Binding-site contacts:
Ligand atom CAQ contacts residue LEU51 of chain 1.B at 4.0 Å (hydrophobic).
Ligand atom N1 contacts residue THR187 of chain 1.B at 3.5 Å.
Ligand atom CAR contacts residue GLY159 of chain 1.B at 4.0 Å.
Ligand atom OAB contacts residue GLY159 of chain 1.B at 2.9 Å (h-bond).
Ligand atom N6 contacts residue MET196 of chain 1.B at 2.9 Å (h-bond).
Ligand atom C8 contacts residue LYS161 of chain 1.B at 3.6 Å.
Ligand atom N3 contacts residue GLY159 of chain 1.B at 3.5 Å.
Ligand atom N7 contacts residue MET196 of chain 1.B at 3.5 Å (h-bond).
Ligand atom CAQ contacts residue HIS48 of chain 1.B at 3.9 Å.
Ligand atom N7 contacts residue HIS45 of chain 1.B at 3.4 Å.
Ligand atom N1 contacts residue VAL188 of chain 1.B at 2.9 Å (h-bond).
Ligand atom C2 contacts residue THR187 of chain 1.B at 3.8 Å.
Ligand atom C5 contacts residue GLY47 of chain 1.B at 4.0 Å.
Ligand atom C2 contacts residue GLY47 of chain 1.B at 3.9 Å.
Ligand atom N3 contacts residue GLY47 of chain 1.B at 3.9 Å.
Ligand atom C6 contacts residue MET196 of chain 1.B at 3.8 Å (hydrophobic).
Ligand atom C2 contacts residue PRO186 of chain 1.B at 3.8 Å (hydrophobic).
Ligand atom OAB contacts residue PHE158 of chain 1.B at 3.4 Å.
Ligand atom C8 contacts residue SO41 of chain 1.K at 3.2 Å.
Ligand atom N1 contacts residue GLY47 of chain 1.B at 3.8 Å.
Ligand atom SAD contacts residue THR40 of chain 1.B at 3.8 Å.
Ligand atom C5 contacts residue MET196 of chain 1.B at 4.0 Å (hydrophobic).
Ligand atom OAB contacts residue LEU51 of chain 1.B at 3.8 Å.
Ligand atom CAG contacts residue HIS48 of chain 1.B at 3.7 Å.
Ligand atom N6 contacts residue VAL188 of chain 1.B at 3.1 Å (h-bond).
Ligand atom CAR contacts residue LEU51 of chain 1.B at 3.8 Å (hydrophobic).
Ligand atom OAK contacts residue LEU51 of chain 1.B at 3.7 Å.
Ligand atom C6 contacts residue VAL188 of chain 1.B at 3.8 Å (hydrophobic).
Ligand atom OAC contacts residue GLY159 of chain 1.B at 3.4 Å (h-bond).
Ligand atom N7 contacts residue LYS161 of chain 1.B at 3.1 Å (salt-bridge).
Ligand atom CAP contacts residue ASP162 of chain 1.B at 3.3 Å.
Ligand atom C2 contacts residue VAL188 of chain 1.B at 3.7 Å (hydrophobic).
Ligand atom CAG contacts residue SO41 of chain 1.K at 4.0 Å.
Ligand atom C5 contacts residue HIS45 of chain 1.B at 4.0 Å.
Ligand atom OAK contacts residue HIS48 of chain 1.B at 3.1 Å.
Ligand atom OAC contacts residue ASP162 of chain 1.B at 2.8 Å (salt-bridge).
Ligand atom SAD contacts residue PRO39 of chain 1.B at 3.7 Å.
Ligand atom C6 contacts residue GLY47 of chain 1.B at 3.7 Å.
Ligand atom SAD contacts residue GOL1 of chain 1.L at 3.8 Å.
Ligand atom N7 contacts residue SO41 of chain 1.K at 3.5 Å (h-bond).

This small molecule binds to this protein.
Small molecule (SMILES): Nc1ncnc2c1ncn2[C@@H]1O[C@H](CS)[C@@H](O)[C@H]1O

Sequence of chain 1.B:
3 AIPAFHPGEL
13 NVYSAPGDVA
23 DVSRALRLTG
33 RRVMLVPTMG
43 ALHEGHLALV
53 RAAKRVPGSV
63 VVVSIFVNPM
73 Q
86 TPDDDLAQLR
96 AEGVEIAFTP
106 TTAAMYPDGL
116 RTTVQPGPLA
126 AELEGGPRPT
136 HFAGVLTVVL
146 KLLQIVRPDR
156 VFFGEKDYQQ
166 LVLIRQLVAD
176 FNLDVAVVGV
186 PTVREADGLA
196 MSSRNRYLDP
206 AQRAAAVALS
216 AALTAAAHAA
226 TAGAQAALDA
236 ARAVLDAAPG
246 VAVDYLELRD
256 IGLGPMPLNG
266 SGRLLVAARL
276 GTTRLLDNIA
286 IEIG